Sequence of chain 1.B:
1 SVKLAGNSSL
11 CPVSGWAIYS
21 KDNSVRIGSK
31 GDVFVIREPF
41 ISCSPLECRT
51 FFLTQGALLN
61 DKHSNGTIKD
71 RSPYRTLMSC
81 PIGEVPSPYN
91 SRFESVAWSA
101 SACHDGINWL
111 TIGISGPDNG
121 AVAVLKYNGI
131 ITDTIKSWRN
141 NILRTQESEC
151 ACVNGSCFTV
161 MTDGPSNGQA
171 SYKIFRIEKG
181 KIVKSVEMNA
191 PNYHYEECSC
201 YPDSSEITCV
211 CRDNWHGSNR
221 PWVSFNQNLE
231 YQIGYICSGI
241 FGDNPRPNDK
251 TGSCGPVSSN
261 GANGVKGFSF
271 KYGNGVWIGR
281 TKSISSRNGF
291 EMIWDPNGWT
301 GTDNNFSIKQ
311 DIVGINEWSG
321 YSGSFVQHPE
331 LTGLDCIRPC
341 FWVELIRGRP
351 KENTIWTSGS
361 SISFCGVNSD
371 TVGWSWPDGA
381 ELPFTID

Binding-site contacts:
Ligand atom C7 contacts residue PHE306 of chain 1.B at 4.2 Å (hydrophobic).
Ligand atom O5 contacts residue ASN305 of chain 1.B at 2.3 Å (h-bond).
Ligand atom C2 contacts residue PHE306 of chain 1.B at 4.0 Å (hydrophobic).
Ligand atom C4 contacts residue ASN305 of chain 1.B at 4.2 Å.
Ligand atom C8 contacts residue PHE306 of chain 1.B at 3.8 Å (hydrophobic).
Ligand atom O7 contacts residue ASN305 of chain 1.B at 3.6 Å.
Ligand atom C1 contacts residue PHE306 of chain 1.B at 3.9 Å (hydrophobic).
Ligand atom N2 contacts residue ASN305 of chain 1.B at 3.1 Å (h-bond).
Ligand atom C5 contacts residue ASN305 of chain 1.B at 3.6 Å.
Ligand atom C3 contacts residue ASN305 of chain 1.B at 3.8 Å.
Ligand atom C2 contacts residue ASN305 of chain 1.B at 2.5 Å.
Ligand atom N2 contacts residue PHE306 of chain 1.B at 3.4 Å (h-bond).
Ligand atom C7 contacts residue ASN305 of chain 1.B at 3.6 Å.
Ligand atom C3 contacts residue PHE306 of chain 1.B at 4.4 Å (hydrophobic).
Ligand atom C1 contacts residue ASN305 of chain 1.B at 1.4 Å.

A protein and the small-molecule ligand that binds it are described below.
Small molecule (SMILES): CC(=O)N[C@@H]1[C@@H](O)[C@H](O)[C@@H](CO)O[C@H]1O